Sequence of chain 20.A:
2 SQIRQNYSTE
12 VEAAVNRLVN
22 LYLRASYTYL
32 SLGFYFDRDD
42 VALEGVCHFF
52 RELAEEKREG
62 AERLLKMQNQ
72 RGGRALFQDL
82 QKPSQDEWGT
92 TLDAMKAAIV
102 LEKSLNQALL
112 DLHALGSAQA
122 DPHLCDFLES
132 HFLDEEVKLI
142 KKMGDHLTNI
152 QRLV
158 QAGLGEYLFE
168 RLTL

Binding-site contacts:
Ligand atom FAB contacts residue TYR28 of chain 20.A at 3.6 Å.
Ligand atom CAJ contacts residue LEU81 of chain 20.A at 4.2 Å (hydrophobic).
Ligand atom FAA contacts residue ICF1 of chain 6.I at 1.5 Å.
Ligand atom CLAF contacts residue SER27 of chain 6.A at 3.5 Å.
Ligand atom CLAF contacts residue ICF1 of chain 6.I at 1.3 Å.
Ligand atom FAB contacts residue ICF1 of chain 6.I at 1.3 Å.
Ligand atom CAH contacts residue LEU24 of chain 20.A at 4.3 Å (hydrophobic).
Ligand atom FAC contacts residue LEU24 of chain 6.A at 4.4 Å.
Ligand atom CAI contacts residue LEU81 of chain 6.A at 4.4 Å (hydrophobic).
Ligand atom FAC contacts residue LEU31 of chain 6.A at 4.4 Å.
Ligand atom FAE contacts residue TYR28 of chain 6.A at 3.9 Å.
Ligand atom CLAF contacts residue TYR28 of chain 6.A at 4.2 Å.
Ligand atom FAC contacts residue ICF1 of chain 6.I at 1.4 Å.
Ligand atom CAH contacts residue ICF1 of chain 6.I at 1.1 Å.
Ligand atom FAC contacts residue TYR28 of chain 6.A at 3.2 Å.
Ligand atom CAI contacts residue LEU81 of chain 20.A at 4.3 Å (hydrophobic).
Ligand atom FAB contacts residue LEU81 of chain 20.A at 4.0 Å.
Ligand atom FAB contacts residue LEU24 of chain 20.A at 3.0 Å.
Ligand atom FAD contacts residue LEU24 of chain 20.A at 3.4 Å.
Ligand atom FAE contacts residue LEU24 of chain 20.A at 3.1 Å.
Ligand atom FAA contacts residue SER27 of chain 20.A at 3.5 Å.
Ligand atom CLAF contacts residue LEU24 of chain 6.A at 3.4 Å.
Ligand atom FAA contacts residue TYR28 of chain 20.A at 3.8 Å.
Ligand atom CAJ contacts residue ICF1 of chain 6.I at 1.1 Å.
Ligand atom CAJ contacts residue LEU24 of chain 20.A at 3.8 Å (hydrophobic).
Ligand atom FAB contacts residue SER27 of chain 20.A at 4.1 Å.
Ligand atom FAD contacts residue ICF1 of chain 6.I at 1.6 Å.
Ligand atom FAE contacts residue LEU81 of chain 20.A at 3.2 Å.
Ligand atom FAE contacts residue ICF1 of chain 6.I at 2.3 Å.
Ligand atom OAG contacts residue ICF1 of chain 6.I at 0.9 Å.
Ligand atom CAJ contacts residue TYR28 of chain 6.A at 4.1 Å (hydrophobic).
Ligand atom FAC contacts residue SER27 of chain 6.A at 4.2 Å.
Ligand atom FAD contacts residue LEU31 of chain 6.A at 4.2 Å.
Ligand atom CAH contacts residue SER27 of chain 20.A at 4.3 Å.
Ligand atom CAI contacts residue ICF1 of chain 6.I at 0.9 Å.
Ligand atom CAH contacts residue TYR28 of chain 20.A at 4.3 Å (hydrophobic).

A protein and the small-molecule ligand that binds it are described below.
Small molecule (SMILES): FC(F)O[C@@H](Cl)C(F)(F)F

Sequence of chain 6.A:
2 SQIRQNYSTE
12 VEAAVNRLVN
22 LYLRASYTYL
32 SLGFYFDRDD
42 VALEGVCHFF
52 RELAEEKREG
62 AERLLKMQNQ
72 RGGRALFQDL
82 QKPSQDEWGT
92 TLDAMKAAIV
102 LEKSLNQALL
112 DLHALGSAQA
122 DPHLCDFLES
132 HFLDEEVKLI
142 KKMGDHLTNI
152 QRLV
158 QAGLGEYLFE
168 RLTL